This protein binds this small molecule.
Small molecule (SMILES): OC[C@H]1O[C@H](F)[C@H](O)[C@@H](O)[C@@H]1O

Sequence of chain 1.A:
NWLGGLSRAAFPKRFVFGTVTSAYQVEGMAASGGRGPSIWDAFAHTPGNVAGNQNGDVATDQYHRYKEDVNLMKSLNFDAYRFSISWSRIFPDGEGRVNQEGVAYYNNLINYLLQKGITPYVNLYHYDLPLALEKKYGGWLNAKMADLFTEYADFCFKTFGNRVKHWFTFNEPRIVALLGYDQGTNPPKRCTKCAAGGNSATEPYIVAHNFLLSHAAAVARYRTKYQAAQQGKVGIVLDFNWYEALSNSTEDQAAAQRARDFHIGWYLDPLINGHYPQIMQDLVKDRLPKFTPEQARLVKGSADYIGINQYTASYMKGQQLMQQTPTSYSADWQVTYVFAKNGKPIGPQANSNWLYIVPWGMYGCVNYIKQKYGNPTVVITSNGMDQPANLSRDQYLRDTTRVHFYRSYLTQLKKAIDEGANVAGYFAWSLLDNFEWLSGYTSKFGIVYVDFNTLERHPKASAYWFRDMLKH

Binding-site contacts:
Ligand atom C6 contacts residue TRP438 of chain 1.A at 3.9 Å (hydrophobic).
Ligand atom O3 contacts residue GLN34 of chain 1.A at 2.6 Å (h-bond).
Ligand atom F1 contacts residue TYR320 of chain 1.A at 2.8 Å.
Ligand atom C6 contacts residue GOL1 of chain 1.F at 3.7 Å.
Ligand atom C4 contacts residue TRP446 of chain 1.A at 4.0 Å (hydrophobic).
Ligand atom O6 contacts residue PHE454 of chain 1.A at 3.8 Å.
Ligand atom O6 contacts residue GOL1 of chain 1.F at 2.5 Å (h-bond).
Ligand atom C4 contacts residue TRP438 of chain 1.A at 3.8 Å (hydrophobic).
Ligand atom O5 contacts residue GOL1 of chain 1.F at 3.3 Å.
Ligand atom C2 contacts residue HIS135 of chain 1.A at 4.0 Å.
Ligand atom O4 contacts residue TRP446 of chain 1.A at 3.8 Å.
Ligand atom F1 contacts residue SER391 of chain 1.A at 3.3 Å.
Ligand atom C1 contacts residue GLU181 of chain 1.A at 3.4 Å.
Ligand atom O2 contacts residue ASN180 of chain 1.A at 3.0 Å (h-bond).
Ligand atom C6 contacts residue GLU445 of chain 1.A at 3.5 Å.
Ligand atom C3 contacts residue TRP438 of chain 1.A at 3.7 Å (hydrophobic).
Ligand atom C5 contacts residue TYR320 of chain 1.A at 3.3 Å (hydrophobic).
Ligand atom C6 contacts residue PHE454 of chain 1.A at 3.5 Å (hydrophobic).
Ligand atom C1 contacts residue TYR320 of chain 1.A at 3.5 Å (hydrophobic).
Ligand atom O4 contacts residue TRP438 of chain 1.A at 3.1 Å.
Ligand atom O2 contacts residue GLU181 of chain 1.A at 3.4 Å (salt-bridge).
Ligand atom C1 contacts residue GOL1 of chain 1.F at 3.6 Å.
Ligand atom O6 contacts residue TRP363 of chain 1.A at 3.5 Å.
Ligand atom C2 contacts residue GOL1 of chain 1.F at 3.6 Å.
Ligand atom O2 contacts residue ASN318 of chain 1.A at 3.6 Å.
Ligand atom O3 contacts residue HIS135 of chain 1.A at 2.9 Å (h-bond).
Ligand atom O5 contacts residue TYR320 of chain 1.A at 3.1 Å (h-bond).
Ligand atom C2 contacts residue GLU181 of chain 1.A at 3.5 Å.
Ligand atom C4 contacts residue GLU445 of chain 1.A at 3.6 Å.
Ligand atom O3 contacts residue TRP446 of chain 1.A at 2.9 Å (h-bond).
Ligand atom C6 contacts residue TYR320 of chain 1.A at 3.6 Å (hydrophobic).
Ligand atom O6 contacts residue GLU445 of chain 1.A at 2.6 Å (salt-bridge).
Ligand atom C3 contacts residue HIS135 of chain 1.A at 3.8 Å.
Ligand atom O4 contacts residue GLN34 of chain 1.A at 2.9 Å (h-bond).
Ligand atom O4 contacts residue GLU445 of chain 1.A at 2.6 Å (salt-bridge).
Ligand atom F1 contacts residue ASN318 of chain 1.A at 3.7 Å.
Ligand atom C3 contacts residue GLN34 of chain 1.A at 3.7 Å.
Ligand atom O2 contacts residue HIS135 of chain 1.A at 3.1 Å (h-bond).
Ligand atom C5 contacts residue TRP438 of chain 1.A at 3.7 Å (hydrophobic).
Ligand atom O3 contacts residue TRP438 of chain 1.A at 3.9 Å.